Sequence of chain 1.A:
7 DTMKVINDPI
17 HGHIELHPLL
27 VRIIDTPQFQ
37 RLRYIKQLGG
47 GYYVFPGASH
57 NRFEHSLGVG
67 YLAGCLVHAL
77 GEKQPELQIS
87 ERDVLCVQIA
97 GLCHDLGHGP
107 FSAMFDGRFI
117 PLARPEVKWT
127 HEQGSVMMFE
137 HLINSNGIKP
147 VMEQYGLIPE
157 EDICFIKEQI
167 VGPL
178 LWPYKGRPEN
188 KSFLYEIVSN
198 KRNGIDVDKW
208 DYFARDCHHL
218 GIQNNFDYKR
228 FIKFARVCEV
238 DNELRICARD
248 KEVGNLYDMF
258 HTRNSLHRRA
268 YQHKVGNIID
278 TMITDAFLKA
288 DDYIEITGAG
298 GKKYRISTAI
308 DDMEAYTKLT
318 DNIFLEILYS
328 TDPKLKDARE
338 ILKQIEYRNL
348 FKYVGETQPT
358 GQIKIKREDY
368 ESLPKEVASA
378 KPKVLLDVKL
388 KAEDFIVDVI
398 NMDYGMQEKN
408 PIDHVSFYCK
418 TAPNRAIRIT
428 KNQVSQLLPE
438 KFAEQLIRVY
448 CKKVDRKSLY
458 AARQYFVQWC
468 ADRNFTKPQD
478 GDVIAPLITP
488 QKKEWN

The small molecule below binds the protein below.
Small molecule (SMILES): Nc1ncnc2c1ncn2[C@H]1C[C@H](O)[C@@H](CO[P](=O)(O)N[P](=O)(O)OP(=O)(O)O)O1

Binding-site contacts:
Ligand atom C2 contacts residue LEU44 of chain 1.A at 3.3 Å (hydrophobic).
Ligand atom PA contacts residue MG1 of chain 1.J at 3.2 Å.
Ligand atom O1A contacts residue HIS61 of chain 1.A at 3.2 Å (h-bond).
Ligand atom O1G contacts residue MG1 of chain 1.K at 2.0 Å.
Ligand atom O3' contacts residue LEU44 of chain 1.A at 3.5 Å.
Ligand atom O4' contacts residue ARG58 of chain 1.A at 3.1 Å (salt-bridge).
Ligand atom O1B contacts residue MG1 of chain 1.K at 2.0 Å.
Ligand atom N6 contacts residue GLN269 of chain 1.A at 3.4 Å (h-bond).
Ligand atom O1G contacts residue LYS206 of chain 1.A at 2.9 Å (salt-bridge).
Ligand atom O3G contacts residue ARG260 of chain 1.A at 2.8 Å (salt-bridge).
Ligand atom N3A contacts residue ASP205 of chain 1.A at 2.8 Å (salt-bridge).
Ligand atom PB contacts residue MG1 of chain 1.K at 3.4 Å.
Ligand atom N7 contacts residue ALA109 of chain 1.A at 3.5 Å.
Ligand atom O3' contacts residue TYR209 of chain 1.A at 3.5 Å.
Ligand atom O1A contacts residue FE1 of chain 1.I at 2.2 Å.
Ligand atom N1 contacts residue TYR268 of chain 1.A at 2.9 Å (h-bond).
Ligand atom O2G contacts residue LYS206 of chain 1.A at 3.3 Å.
Ligand atom O2A contacts residue MG1 of chain 1.J at 2.1 Å.
Ligand atom C3' contacts residue TYR209 of chain 1.A at 3.6 Å (hydrophobic).
Ligand atom C6 contacts residue TYR268 of chain 1.A at 3.3 Å (hydrophobic).
Ligand atom PG contacts residue MG1 of chain 1.K at 3.3 Å.
Ligand atom O2G contacts residue TYR209 of chain 1.A at 2.5 Å (h-bond).
Ligand atom PA contacts residue FE1 of chain 1.I at 3.3 Å.
Ligand atom O2G contacts residue ARG260 of chain 1.A at 2.8 Å (salt-bridge).
Ligand atom O2A contacts residue ASP101 of chain 1.A at 3.3 Å (salt-bridge).
Ligand atom O2A contacts residue HIS104 of chain 1.A at 3.0 Å (h-bond).
Ligand atom O1A contacts residue ASP205 of chain 1.A at 3.2 Å (salt-bridge).
Ligand atom O3' contacts residue ASP213 of chain 1.A at 2.6 Å (salt-bridge).
Ligand atom O3' contacts residue GLN43 of chain 1.A at 2.9 Å (h-bond).
Ligand atom O1B contacts residue ASP205 of chain 1.A at 3.6 Å.
Ligand atom O2A contacts residue HIS127 of chain 1.A at 2.9 Å (h-bond).
Ligand atom C5 contacts residue ALA109 of chain 1.A at 3.6 Å (hydrophobic).
Ligand atom O3B contacts residue MG1 of chain 1.K at 3.6 Å.
Ligand atom O1A contacts residue ARG58 of chain 1.A at 2.9 Å (salt-bridge).
Ligand atom O1A contacts residue ASP101 of chain 1.A at 3.1 Å (salt-bridge).
Ligand atom N6 contacts residue TYR268 of chain 1.A at 3.4 Å (h-bond).
Ligand atom C3' contacts residue ASP213 of chain 1.A at 3.4 Å.
Ligand atom PA contacts residue ARG58 of chain 1.A at 3.5 Å.
Ligand atom C4' contacts residue ARG58 of chain 1.A at 3.5 Å.
Ligand atom C2 contacts residue TYR268 of chain 1.A at 3.6 Å (hydrophobic).